Sequence of chain 1.B:
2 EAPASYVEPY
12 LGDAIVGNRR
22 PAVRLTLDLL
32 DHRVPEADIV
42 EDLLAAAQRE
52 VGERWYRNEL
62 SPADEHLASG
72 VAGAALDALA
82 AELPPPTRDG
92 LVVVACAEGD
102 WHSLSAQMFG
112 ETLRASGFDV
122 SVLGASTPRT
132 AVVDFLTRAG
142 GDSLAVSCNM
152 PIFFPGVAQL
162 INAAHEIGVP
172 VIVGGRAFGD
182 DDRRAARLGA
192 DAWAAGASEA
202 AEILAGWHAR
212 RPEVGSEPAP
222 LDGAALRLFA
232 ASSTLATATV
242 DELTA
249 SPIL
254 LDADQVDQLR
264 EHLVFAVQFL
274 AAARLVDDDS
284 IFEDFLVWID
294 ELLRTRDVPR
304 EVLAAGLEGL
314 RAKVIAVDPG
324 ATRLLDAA

The protein below binds the small molecule below.
Small molecule (SMILES): C[C@H]1O[C@@H](n2cnc3c(N)ncnc32)[C@H](O)[C@@H]1O

Sequence of chain 1.A:
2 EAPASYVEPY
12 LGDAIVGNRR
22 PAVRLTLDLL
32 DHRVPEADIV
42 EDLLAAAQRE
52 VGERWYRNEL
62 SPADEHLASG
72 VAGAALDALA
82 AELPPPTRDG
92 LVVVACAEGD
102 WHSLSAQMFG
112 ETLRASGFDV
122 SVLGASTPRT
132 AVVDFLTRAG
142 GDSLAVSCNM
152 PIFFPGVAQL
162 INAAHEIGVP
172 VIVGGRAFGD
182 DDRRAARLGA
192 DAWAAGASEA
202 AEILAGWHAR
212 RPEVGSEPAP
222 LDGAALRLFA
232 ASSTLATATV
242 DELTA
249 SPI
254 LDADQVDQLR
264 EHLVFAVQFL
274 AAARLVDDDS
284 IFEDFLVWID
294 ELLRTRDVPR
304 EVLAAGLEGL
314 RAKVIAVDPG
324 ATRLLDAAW

Binding-site contacts:
Ligand atom C2' contacts residue GLU66 of chain 1.B at 3.4 Å.
Ligand atom C3' contacts residue TRP56 of chain 1.B at 3.2 Å (hydrophobic).
Ligand atom N9 contacts residue PRO63 of chain 1.B at 3.8 Å.
Ligand atom N1 contacts residue PRO129 of chain 1.A at 4.0 Å.
Ligand atom C3' contacts residue GLU66 of chain 1.B at 4.1 Å.
Ligand atom O2' contacts residue PRO63 of chain 1.B at 3.2 Å.
Ligand atom O4' contacts residue GLU66 of chain 1.B at 3.9 Å.
Ligand atom C4' contacts residue GLU66 of chain 1.B at 4.0 Å.
Ligand atom N1 contacts residue SER127 of chain 1.A at 3.9 Å.
Ligand atom N9 contacts residue B121 of chain 1.H at 4.0 Å.
Ligand atom C6 contacts residue B121 of chain 1.H at 3.5 Å.
Ligand atom C8 contacts residue PRO63 of chain 1.B at 3.9 Å (hydrophobic).
Ligand atom C2 contacts residue HIS67 of chain 1.B at 3.9 Å.
Ligand atom N6 contacts residue PRO129 of chain 1.A at 3.7 Å.
Ligand atom C4 contacts residue PRO63 of chain 1.B at 3.9 Å (hydrophobic).
Ligand atom O3' contacts residue GLY53 of chain 1.B at 4.1 Å.
Ligand atom C5 contacts residue B121 of chain 1.H at 3.3 Å.
Ligand atom C2' contacts residue TRP56 of chain 1.B at 3.7 Å (hydrophobic).
Ligand atom C1' contacts residue GLU66 of chain 1.B at 3.3 Å.
Ligand atom C4' contacts residue B121 of chain 1.H at 3.2 Å.
Ligand atom C8 contacts residue B121 of chain 1.H at 3.5 Å.
Ligand atom C1' contacts residue PRO63 of chain 1.B at 4.1 Å (hydrophobic).
Ligand atom C1' contacts residue B121 of chain 1.H at 4.0 Å.
Ligand atom C5' contacts residue TRP56 of chain 1.B at 4.1 Å (hydrophobic).
Ligand atom N3 contacts residue B121 of chain 1.H at 3.8 Å.
Ligand atom N7 contacts residue B121 of chain 1.H at 3.2 Å.
Ligand atom O3' contacts residue TRP56 of chain 1.B at 3.2 Å.
Ligand atom C2 contacts residue SER127 of chain 1.A at 3.4 Å.
Ligand atom O4' contacts residue B121 of chain 1.H at 3.3 Å.
Ligand atom C2' contacts residue PRO63 of chain 1.B at 3.9 Å (hydrophobic).
Ligand atom N3 contacts residue PRO63 of chain 1.B at 4.0 Å.
Ligand atom N6 contacts residue B121 of chain 1.H at 3.8 Å.
Ligand atom C6 contacts residue PRO129 of chain 1.A at 3.9 Å (hydrophobic).
Ligand atom N3 contacts residue HIS67 of chain 1.B at 3.5 Å (h-bond).
Ligand atom O2' contacts residue TRP56 of chain 1.B at 4.2 Å.
Ligand atom O2' contacts residue GLU66 of chain 1.B at 2.4 Å (salt-bridge).
Ligand atom C5' contacts residue B121 of chain 1.H at 2.3 Å.
Ligand atom C8 contacts residue TRP56 of chain 1.B at 3.6 Å (hydrophobic).
Ligand atom O3' contacts residue GLU66 of chain 1.B at 3.8 Å.
Ligand atom C4 contacts residue B121 of chain 1.H at 3.8 Å.